Binding-site contacts:
Ligand atom C1 contacts residue ALA232 of chain 1.B at 3.9 Å (hydrophobic).
Ligand atom O41 contacts residue FMN1 of chain 1.J at 3.2 Å.
Ligand atom O22 contacts residue FMN1 of chain 1.J at 4.1 Å.
Ligand atom N4 contacts residue ASN176 of chain 1.B at 3.5 Å (h-bond).
Ligand atom C2 contacts residue ASN176 of chain 1.B at 3.9 Å.
Ligand atom O62 contacts residue ALA232 of chain 1.B at 3.7 Å.
Ligand atom C3 contacts residue ASN176 of chain 1.B at 3.2 Å.
Ligand atom O42 contacts residue FMN1 of chain 1.J at 4.1 Å.
Ligand atom C4 contacts residue ASN176 of chain 1.B at 3.3 Å.
Ligand atom C7 contacts residue ALA232 of chain 1.B at 3.6 Å (hydrophobic).
Ligand atom N4 contacts residue TYR178 of chain 1.B at 3.6 Å.
Ligand atom O41 contacts residue ASN176 of chain 1.B at 2.9 Å (h-bond).
Ligand atom O41 contacts residue TYR178 of chain 1.B at 3.4 Å.
Ligand atom C6 contacts residue HIS233 of chain 1.B at 3.5 Å.
Ligand atom C5 contacts residue ASN176 of chain 1.B at 3.8 Å.
Ligand atom C6 contacts residue ASN176 of chain 1.B at 4.3 Å.
Ligand atom N4 contacts residue FMN1 of chain 1.J at 3.8 Å.
Ligand atom C6 contacts residue ALA232 of chain 1.B at 3.7 Å (hydrophobic).
Ligand atom O62 contacts residue HIS233 of chain 1.B at 3.5 Å.
Ligand atom N2 contacts residue FMN1 of chain 1.J at 3.2 Å.
Ligand atom O61 contacts residue ASN176 of chain 1.B at 3.9 Å.
Ligand atom C3 contacts residue FMN1 of chain 1.J at 3.3 Å.
Ligand atom C5 contacts residue TYR178 of chain 1.B at 4.0 Å (hydrophobic).
Ligand atom C2 contacts residue ARG262 of chain 1.B at 4.1 Å.
Ligand atom O42 contacts residue TYR178 of chain 1.B at 3.0 Å (h-bond).
Ligand atom O22 contacts residue ARG262 of chain 1.B at 3.9 Å.
Ligand atom N6 contacts residue HIS233 of chain 1.B at 2.9 Å.
Ligand atom C2 contacts residue FMN1 of chain 1.J at 3.7 Å.
Ligand atom O21 contacts residue FMN1 of chain 1.J at 2.4 Å.
Ligand atom O21 contacts residue ARG262 of chain 1.B at 2.7 Å.
Ligand atom O21 contacts residue ASN176 of chain 1.B at 4.3 Å.
Ligand atom O61 contacts residue HIS233 of chain 1.B at 2.4 Å (h-bond).
Ligand atom C4 contacts residue TYR178 of chain 1.B at 4.3 Å (hydrophobic).
Ligand atom C7 contacts residue ARG262 of chain 1.B at 4.3 Å.
Ligand atom N6 contacts residue ALA232 of chain 1.B at 3.0 Å.
Ligand atom O61 contacts residue ALA232 of chain 1.B at 2.4 Å.
Ligand atom O41 contacts residue HIS173 of chain 1.B at 3.2 Å (h-bond).
Ligand atom C4 contacts residue FMN1 of chain 1.J at 4.2 Å.
Ligand atom C5 contacts residue HIS233 of chain 1.B at 3.1 Å.
Ligand atom N2 contacts residue ARG262 of chain 1.B at 3.4 Å.

A protein and the small-molecule ligand that binds it are described below.
Small molecule (SMILES): Cc1c([N+](=O)[O-])cc([N+](=O)[O-])cc1[N+](=O)[O-]

Sequence of chain 1.B:
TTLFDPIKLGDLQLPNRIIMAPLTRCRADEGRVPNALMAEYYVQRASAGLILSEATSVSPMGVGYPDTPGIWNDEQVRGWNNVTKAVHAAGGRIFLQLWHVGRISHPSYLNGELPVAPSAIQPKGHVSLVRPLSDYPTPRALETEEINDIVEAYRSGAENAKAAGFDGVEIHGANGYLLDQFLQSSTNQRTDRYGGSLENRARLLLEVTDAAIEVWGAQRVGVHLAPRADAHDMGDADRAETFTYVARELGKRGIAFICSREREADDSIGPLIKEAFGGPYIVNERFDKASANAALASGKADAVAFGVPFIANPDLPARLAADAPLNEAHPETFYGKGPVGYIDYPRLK